Sequence of chain 1.D:
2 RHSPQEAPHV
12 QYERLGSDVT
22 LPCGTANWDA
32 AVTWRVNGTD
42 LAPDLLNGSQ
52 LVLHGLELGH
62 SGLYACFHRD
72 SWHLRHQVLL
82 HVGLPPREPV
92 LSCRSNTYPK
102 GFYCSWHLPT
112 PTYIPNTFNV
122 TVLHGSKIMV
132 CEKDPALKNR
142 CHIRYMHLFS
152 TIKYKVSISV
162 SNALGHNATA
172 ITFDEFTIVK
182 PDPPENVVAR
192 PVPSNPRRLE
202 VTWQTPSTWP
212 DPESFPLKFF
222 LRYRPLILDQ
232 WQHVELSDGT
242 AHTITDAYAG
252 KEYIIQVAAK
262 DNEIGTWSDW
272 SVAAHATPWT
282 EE

Binding-site contacts:
Ligand atom O6 contacts residue ASN48 of chain 1.D at 4.1 Å.
Ligand atom C1 contacts residue ASN48 of chain 1.D at 1.4 Å.
Ligand atom O5 contacts residue ASN48 of chain 1.D at 2.4 Å (h-bond).
Ligand atom N2 contacts residue ASN48 of chain 1.D at 2.9 Å (h-bond).
Ligand atom C7 contacts residue ASN48 of chain 1.D at 3.5 Å.
Ligand atom C5 contacts residue ASN48 of chain 1.D at 3.7 Å.
Ligand atom C3 contacts residue ASN48 of chain 1.D at 3.8 Å.
Ligand atom C6 contacts residue TRP29 of chain 1.D at 3.5 Å (hydrophobic).
Ligand atom O6 contacts residue TRP29 of chain 1.D at 3.3 Å (h-bond).
Ligand atom C5 contacts residue TRP29 of chain 1.D at 3.9 Å (hydrophobic).
Ligand atom C4 contacts residue ASN48 of chain 1.D at 4.2 Å.
Ligand atom C2 contacts residue ASN48 of chain 1.D at 2.5 Å.
Ligand atom O5 contacts residue TRP29 of chain 1.D at 3.6 Å.
Ligand atom O7 contacts residue ASN48 of chain 1.D at 3.8 Å.
Ligand atom O7 contacts residue VAL53 of chain 1.D at 4.5 Å.

The protein below binds the small molecule below.
Small molecule (SMILES): CC(=O)N[C@H]1[C@H](O[C@H]2[C@H](O)[C@@H](NC(C)=O)CO[C@@H]2CO)O[C@H](CO)[C@@H](O)[C@@H]1O